Binding-site contacts:
Ligand atom CL2 contacts residue TRP285 of chain 1.A at 3.6 Å.
Ligand atom CL1 contacts residue LEU158 of chain 1.A at 4.3 Å.
Ligand atom C3 contacts residue TRP285 of chain 1.A at 4.0 Å (hydrophobic).
Ligand atom C1 contacts residue ILE232 of chain 1.A at 3.9 Å (hydrophobic).
Ligand atom C5 contacts residue TRP285 of chain 1.A at 3.9 Å (hydrophobic).
Ligand atom C8 contacts residue LEU158 of chain 1.A at 3.9 Å (hydrophobic).
Ligand atom C7 contacts residue HIS251 of chain 1.A at 3.2 Å.
Ligand atom C6 contacts residue ASN230 of chain 1.A at 3.6 Å.
Ligand atom C3 contacts residue LEU202 of chain 1.A at 3.6 Å (hydrophobic).
Ligand atom C8 contacts residue ASN230 of chain 1.A at 4.3 Å.
Ligand atom O2 contacts residue HIS251 of chain 1.A at 2.7 Å (h-bond).
Ligand atom C1 contacts residue TRP285 of chain 1.A at 3.5 Å (hydrophobic).
Ligand atom O2 contacts residue ASN230 of chain 1.A at 2.9 Å (h-bond).
Ligand atom CL1 contacts residue ILE232 of chain 1.A at 3.9 Å.
Ligand atom O3 contacts residue LEU158 of chain 1.A at 4.1 Å.
Ligand atom C6 contacts residue ILE232 of chain 1.A at 3.9 Å (hydrophobic).
Ligand atom C4 contacts residue LEU202 of chain 1.A at 4.2 Å (hydrophobic).
Ligand atom O3 contacts residue HIS251 of chain 1.A at 4.0 Å.
Ligand atom C8 contacts residue HIS251 of chain 1.A at 4.2 Å.
Ligand atom C5 contacts residue ILE232 of chain 1.A at 3.6 Å (hydrophobic).
Ligand atom C3 contacts residue ILE232 of chain 1.A at 3.8 Å (hydrophobic).
Ligand atom C7 contacts residue TRP285 of chain 1.A at 3.6 Å (hydrophobic).
Ligand atom O2 contacts residue GLY249 of chain 1.A at 3.8 Å.
Ligand atom CL1 contacts residue ASN218 of chain 1.A at 4.2 Å.
Ligand atom C1 contacts residue ASN230 of chain 1.A at 3.9 Å.
Ligand atom O1 contacts residue TRP285 of chain 1.A at 3.0 Å (h-bond).
Ligand atom O3 contacts residue ASN230 of chain 1.A at 3.1 Å (h-bond).
Ligand atom O2 contacts residue ILE232 of chain 1.A at 4.3 Å.
Ligand atom C4 contacts residue ILE232 of chain 1.A at 3.8 Å (hydrophobic).
Ligand atom C4 contacts residue TRP285 of chain 1.A at 4.0 Å (hydrophobic).
Ligand atom O3 contacts residue ILE232 of chain 1.A at 4.3 Å.
Ligand atom O1 contacts residue LEU290 of chain 1.A at 4.0 Å.
Ligand atom C2 contacts residue ILE232 of chain 1.A at 3.9 Å (hydrophobic).
Ligand atom CL2 contacts residue SER247 of chain 1.A at 4.3 Å.
Ligand atom O1 contacts residue HIS251 of chain 1.A at 3.3 Å.
Ligand atom C6 contacts residue TRP285 of chain 1.A at 4.0 Å (hydrophobic).
Ligand atom C2 contacts residue TRP285 of chain 1.A at 3.4 Å (hydrophobic).
Ligand atom C8 contacts residue TRP285 of chain 1.A at 4.2 Å (hydrophobic).
Ligand atom C7 contacts residue ASN230 of chain 1.A at 3.7 Å.
Ligand atom C8 contacts residue LEU290 of chain 1.A at 4.3 Å (hydrophobic).

A protein and the small-molecule ligand that binds it are described below.
Small molecule (SMILES): COc1c(Cl)ccc(Cl)c1C(=O)O

Sequence of chain 1.A:
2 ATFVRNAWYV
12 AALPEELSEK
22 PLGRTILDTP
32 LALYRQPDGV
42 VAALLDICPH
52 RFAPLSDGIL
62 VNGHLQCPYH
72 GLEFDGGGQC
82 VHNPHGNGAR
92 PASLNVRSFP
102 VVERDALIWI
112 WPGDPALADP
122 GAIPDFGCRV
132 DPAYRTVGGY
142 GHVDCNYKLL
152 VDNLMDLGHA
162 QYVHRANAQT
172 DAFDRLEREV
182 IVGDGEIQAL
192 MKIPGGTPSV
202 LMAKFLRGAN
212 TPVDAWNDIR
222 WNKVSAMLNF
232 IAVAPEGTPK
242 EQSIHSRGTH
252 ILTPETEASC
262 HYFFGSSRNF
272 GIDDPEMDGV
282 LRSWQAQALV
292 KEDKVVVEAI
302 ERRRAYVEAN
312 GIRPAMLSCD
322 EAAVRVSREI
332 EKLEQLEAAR